A small-molecule ligand and the protein it binds are described below.
Small molecule (SMILES): c1ccc2c(Nc3cc(C4CCC4)[nH]n3)nc(Nc3ccc4nc[nH]c4c3)nc2c1

Binding-site contacts:
Ligand atom C03 contacts residue GLY83 of chain 1.A at 3.8 Å.
Ligand atom C05 contacts residue GLY83 of chain 1.A at 3.8 Å.
Ligand atom C16 contacts residue TRP48 of chain 1.A at 3.7 Å (hydrophobic).
Ligand atom C27 contacts residue VAL20 of chain 1.A at 3.8 Å (hydrophobic).
Ligand atom C04 contacts residue GLY83 of chain 1.A at 3.6 Å.
Ligand atom C14 contacts residue VAL77 of chain 1.A at 3.8 Å (hydrophobic).
Ligand atom N10 contacts residue LEU79 of chain 1.A at 3.8 Å.
Ligand atom C02 contacts residue ILE12 of chain 1.A at 3.5 Å (hydrophobic).
Ligand atom C19 contacts residue ILE12 of chain 1.A at 3.7 Å (hydrophobic).
Ligand atom C28 contacts residue ARG14 of chain 1.A at 3.7 Å.
Ligand atom N08 contacts residue CYS80 of chain 1.A at 2.9 Å (h-bond).
Ligand atom C14 contacts residue VAL20 of chain 1.A at 3.6 Å (hydrophobic).
Ligand atom N11 contacts residue GLU78 of chain 1.A at 2.8 Å (salt-bridge).
Ligand atom N10 contacts residue GLU78 of chain 1.A at 3.6 Å.
Ligand atom N30 contacts residue ILE12 of chain 1.A at 3.1 Å (h-bond).
Ligand atom C12 contacts residue LEU130 of chain 1.A at 3.7 Å (hydrophobic).
Ligand atom C28 contacts residue VAL20 of chain 1.A at 3.6 Å (hydrophobic).
Ligand atom C13 contacts residue ALA33 of chain 1.A at 3.8 Å (hydrophobic).
Ligand atom N11 contacts residue LEU130 of chain 1.A at 3.7 Å.
Ligand atom C04 contacts residue THR81 of chain 1.A at 3.7 Å.
Ligand atom N11 contacts residue CYS80 of chain 1.A at 3.7 Å.
Ligand atom C17 contacts residue LEU130 of chain 1.A at 3.7 Å (hydrophobic).
Ligand atom C25 contacts residue TRP48 of chain 1.A at 3.7 Å (hydrophobic).
Ligand atom N10 contacts residue LEU130 of chain 1.A at 3.6 Å.
Ligand atom N20 contacts residue GLY13 of chain 1.A at 3.8 Å.
Ligand atom C09 contacts residue LEU130 of chain 1.A at 3.6 Å (hydrophobic).
Ligand atom C15 contacts residue VAL77 of chain 1.A at 3.8 Å (hydrophobic).
Ligand atom N26 contacts residue LEU35 of chain 1.A at 3.6 Å.
Ligand atom N11 contacts residue ALA33 of chain 1.A at 3.3 Å.
Ligand atom C01 contacts residue ILE12 of chain 1.A at 3.3 Å (hydrophobic).
Ligand atom C13 contacts residue VAL77 of chain 1.A at 3.4 Å (hydrophobic).
Ligand atom C29 contacts residue ARG14 of chain 1.A at 3.6 Å.
Ligand atom C25 contacts residue ASN141 of chain 1.A at 3.5 Å.
Ligand atom C15 contacts residue TRP48 of chain 1.A at 3.2 Å (hydrophobic).
Ligand atom N08 contacts residue ILE12 of chain 1.A at 3.7 Å.
Ligand atom C12 contacts residue ALA33 of chain 1.A at 3.5 Å (hydrophobic).
Ligand atom C16 contacts residue SER140 of chain 1.A at 3.6 Å.
Ligand atom N10 contacts residue CYS80 of chain 1.A at 2.9 Å (h-bond).
Ligand atom C09 contacts residue CYS80 of chain 1.A at 3.7 Å (hydrophobic).
Ligand atom C05 contacts residue CYS80 of chain 1.A at 3.1 Å (hydrophobic).

Sequence of chain 1.A:
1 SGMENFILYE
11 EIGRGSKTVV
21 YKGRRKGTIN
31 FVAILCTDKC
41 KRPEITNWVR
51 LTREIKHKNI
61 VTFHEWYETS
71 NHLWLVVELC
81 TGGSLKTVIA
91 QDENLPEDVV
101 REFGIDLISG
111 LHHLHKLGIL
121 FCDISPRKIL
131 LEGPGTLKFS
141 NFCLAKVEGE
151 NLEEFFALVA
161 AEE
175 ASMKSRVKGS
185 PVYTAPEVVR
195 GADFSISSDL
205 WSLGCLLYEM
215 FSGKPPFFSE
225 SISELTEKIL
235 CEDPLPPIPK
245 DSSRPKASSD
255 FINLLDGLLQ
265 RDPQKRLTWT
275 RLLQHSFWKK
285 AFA